Sequence of chain 1.E:
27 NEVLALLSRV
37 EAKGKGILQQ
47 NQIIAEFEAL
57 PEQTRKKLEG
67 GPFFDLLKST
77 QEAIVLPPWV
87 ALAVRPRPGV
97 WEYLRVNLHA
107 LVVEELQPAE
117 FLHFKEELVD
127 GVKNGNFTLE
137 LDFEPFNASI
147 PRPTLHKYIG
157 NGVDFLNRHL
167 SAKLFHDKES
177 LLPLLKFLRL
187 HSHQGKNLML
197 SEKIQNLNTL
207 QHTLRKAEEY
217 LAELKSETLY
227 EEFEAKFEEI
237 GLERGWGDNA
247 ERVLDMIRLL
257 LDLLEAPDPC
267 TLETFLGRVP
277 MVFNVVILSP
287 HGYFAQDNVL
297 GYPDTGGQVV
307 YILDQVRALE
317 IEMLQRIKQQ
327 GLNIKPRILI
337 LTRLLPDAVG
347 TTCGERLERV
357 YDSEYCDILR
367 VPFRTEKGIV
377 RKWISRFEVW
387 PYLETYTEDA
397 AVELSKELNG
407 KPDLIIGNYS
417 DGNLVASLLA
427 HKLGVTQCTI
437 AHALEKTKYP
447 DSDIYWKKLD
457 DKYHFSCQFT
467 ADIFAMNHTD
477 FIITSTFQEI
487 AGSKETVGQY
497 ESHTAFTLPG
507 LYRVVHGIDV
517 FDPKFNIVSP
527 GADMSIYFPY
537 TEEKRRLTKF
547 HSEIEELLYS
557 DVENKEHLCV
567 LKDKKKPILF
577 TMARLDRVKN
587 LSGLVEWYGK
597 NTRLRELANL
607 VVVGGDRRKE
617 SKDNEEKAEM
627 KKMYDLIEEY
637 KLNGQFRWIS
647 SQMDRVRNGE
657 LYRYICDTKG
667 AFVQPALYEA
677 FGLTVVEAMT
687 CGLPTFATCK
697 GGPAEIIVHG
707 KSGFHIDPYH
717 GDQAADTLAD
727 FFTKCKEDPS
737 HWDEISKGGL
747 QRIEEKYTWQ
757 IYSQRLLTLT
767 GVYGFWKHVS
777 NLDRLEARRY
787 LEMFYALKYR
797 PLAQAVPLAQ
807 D

Binding-site contacts:
Ligand atom O6 contacts residue TYR415 of chain 1.E at 4.2 Å.
Ligand atom O1 contacts residue GLY302 of chain 1.E at 2.6 Å.
Ligand atom C4 contacts residue GLN304 of chain 1.E at 4.1 Å.
Ligand atom C1 contacts residue VAL305 of chain 1.E at 4.1 Å (hydrophobic).
Ligand atom C6 contacts residue ARG580 of chain 1.E at 3.4 Å.
Ligand atom O1 contacts residue ASP300 of chain 1.E at 4.1 Å.
Ligand atom O5 contacts residue UDP1 of chain 1.OA at 3.5 Å (h-bond).
Ligand atom C1 contacts residue GLN304 of chain 1.E at 2.8 Å.
Ligand atom O1 contacts residue UDP1 of chain 1.OA at 3.6 Å (h-bond).
Ligand atom O3 contacts residue HIS438 of chain 1.E at 3.6 Å.
Ligand atom C1 contacts residue UDP1 of chain 1.OA at 3.9 Å.
Ligand atom O3 contacts residue GLN304 of chain 1.E at 2.5 Å (h-bond).
Ligand atom C2 contacts residue UDP1 of chain 1.OA at 3.6 Å.
Ligand atom C4 contacts residue ARG382 of chain 1.E at 3.9 Å.
Ligand atom C6 contacts residue LYS444 of chain 1.E at 4.1 Å.
Ligand atom C1 contacts residue GLY303 of chain 1.E at 3.9 Å.
Ligand atom O1 contacts residue THR301 of chain 1.E at 3.5 Å.
Ligand atom C1 contacts residue GLY302 of chain 1.E at 3.7 Å.
Ligand atom C3 contacts residue GLN304 of chain 1.E at 2.9 Å.
Ligand atom C2 contacts residue GLN304 of chain 1.E at 3.5 Å.
Ligand atom O6 contacts residue ALA439 of chain 1.E at 3.9 Å.
Ligand atom O1 contacts residue ARG580 of chain 1.E at 4.2 Å.
Ligand atom C5 contacts residue ARG580 of chain 1.E at 3.5 Å.
Ligand atom O1 contacts residue GLY303 of chain 1.E at 2.9 Å (h-bond).
Ligand atom O6 contacts residue GLU441 of chain 1.E at 3.5 Å (salt-bridge).
Ligand atom O5 contacts residue ARG580 of chain 1.E at 3.4 Å (salt-bridge).
Ligand atom O4 contacts residue ASP300 of chain 1.E at 3.5 Å (salt-bridge).
Ligand atom O4 contacts residue HIS287 of chain 1.E at 3.0 Å (h-bond).
Ligand atom C3 contacts residue HIS287 of chain 1.E at 3.8 Å.
Ligand atom C6 contacts residue UDP1 of chain 1.OA at 3.5 Å.
Ligand atom O2 contacts residue UDP1 of chain 1.OA at 2.8 Å (h-bond).
Ligand atom C1 contacts residue ASP300 of chain 1.E at 4.1 Å.
Ligand atom O2 contacts residue GLN304 of chain 1.E at 3.3 Å (h-bond).
Ligand atom O1 contacts residue GLN304 of chain 1.E at 3.2 Å (h-bond).
Ligand atom O6 contacts residue ARG382 of chain 1.E at 3.3 Å (salt-bridge).
Ligand atom C5 contacts residue UDP1 of chain 1.OA at 4.1 Å.
Ligand atom O4 contacts residue ARG382 of chain 1.E at 3.3 Å.
Ligand atom O6 contacts residue LYS444 of chain 1.E at 3.2 Å (salt-bridge).
Ligand atom O3 contacts residue TYR415 of chain 1.E at 3.6 Å.
Ligand atom C4 contacts residue HIS287 of chain 1.E at 3.9 Å.

This protein binds this small molecule.
Small molecule (SMILES): OC[C@H]1O[C@](O)(CO)[C@@H](O)[C@@H]1O